Binding-site contacts:
Ligand atom C3 contacts residue ASN125 of chain 1.A at 3.8 Å.
Ligand atom O5 contacts residue ASN125 of chain 1.A at 2.3 Å (h-bond).
Ligand atom C7 contacts residue ASN125 of chain 1.A at 3.0 Å.
Ligand atom C5 contacts residue ASN125 of chain 1.A at 3.6 Å.
Ligand atom O5 contacts residue ASN113 of chain 1.A at 3.3 Å.
Ligand atom C6 contacts residue ASN113 of chain 1.A at 4.0 Å.
Ligand atom O7 contacts residue ASN125 of chain 1.A at 2.6 Å (h-bond).
Ligand atom N2 contacts residue ASN125 of chain 1.A at 3.0 Å (h-bond).
Ligand atom C5 contacts residue ASN113 of chain 1.A at 4.4 Å.
Ligand atom O6 contacts residue ASN113 of chain 1.A at 3.9 Å.
Ligand atom C8 contacts residue ASN125 of chain 1.A at 4.3 Å.
Ligand atom C4 contacts residue ASN125 of chain 1.A at 4.2 Å.
Ligand atom C2 contacts residue ASN125 of chain 1.A at 2.4 Å.
Ligand atom C1 contacts residue ASN125 of chain 1.A at 1.4 Å.
Ligand atom C1 contacts residue ASN113 of chain 1.A at 4.2 Å.

Sequence of chain 1.A:
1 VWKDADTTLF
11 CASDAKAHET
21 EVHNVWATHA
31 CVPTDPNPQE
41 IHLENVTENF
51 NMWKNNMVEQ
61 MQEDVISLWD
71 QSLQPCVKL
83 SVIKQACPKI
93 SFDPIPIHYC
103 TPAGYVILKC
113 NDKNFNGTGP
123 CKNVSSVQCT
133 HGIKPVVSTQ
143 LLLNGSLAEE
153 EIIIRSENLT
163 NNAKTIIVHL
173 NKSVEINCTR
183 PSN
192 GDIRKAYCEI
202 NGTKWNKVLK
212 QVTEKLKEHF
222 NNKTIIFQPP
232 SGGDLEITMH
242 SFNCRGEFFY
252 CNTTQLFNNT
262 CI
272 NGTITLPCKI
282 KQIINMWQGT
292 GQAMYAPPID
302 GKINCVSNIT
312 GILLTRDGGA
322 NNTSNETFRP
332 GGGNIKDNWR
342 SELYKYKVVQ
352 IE

A protein and the small-molecule ligand that binds it are described below.
Small molecule (SMILES): CC(=O)N[C@@H]1[C@@H](O)[C@H](O)[C@@H](CO)O[C@H]1O